Binding-site contacts:
Ligand atom CAN contacts residue LEU404 of chain 1.D at 4.2 Å (hydrophobic).
Ligand atom CAX contacts residue ALA442 of chain 1.D at 4.5 Å (hydrophobic).
Ligand atom CAB contacts residue LEU404 of chain 1.D at 4.3 Å (hydrophobic).
Ligand atom CAY contacts residue ALA442 of chain 1.D at 3.9 Å (hydrophobic).
Ligand atom OAW contacts residue ALA442 of chain 1.D at 3.2 Å.
Ligand atom CBA contacts residue LEU404 of chain 1.D at 3.7 Å (hydrophobic).
Ligand atom CAN contacts residue LEU401 of chain 1.D at 3.9 Å (hydrophobic).
Ligand atom CAL contacts residue TYR441 of chain 1.D at 4.2 Å (hydrophobic).
Ligand atom CAV contacts residue ALA442 of chain 1.D at 4.1 Å (hydrophobic).
Ligand atom CAA contacts residue LEU401 of chain 1.D at 4.3 Å (hydrophobic).
Ligand atom CAX contacts residue TYR441 of chain 1.D at 3.9 Å (hydrophobic).
Ligand atom OAG contacts residue ALA412 of chain 1.D at 3.3 Å.
Ligand atom CAI contacts residue ILE445 of chain 1.D at 3.9 Å (hydrophobic).
Ligand atom OAH contacts residue THR439 of chain 1.D at 3.6 Å.
Ligand atom CAV contacts residue THR446 of chain 1.D at 4.5 Å.
Ligand atom CAJ contacts residue LEU404 of chain 1.D at 3.7 Å (hydrophobic).
Ligand atom CAD contacts residue THR446 of chain 1.D at 3.4 Å.
Ligand atom CAU contacts residue GLY408 of chain 1.D at 4.2 Å.
Ligand atom CAT contacts residue THR409 of chain 1.D at 4.4 Å.
Ligand atom CAR contacts residue ALA412 of chain 1.D at 4.3 Å (hydrophobic).
Ligand atom CAD contacts residue GLY408 of chain 1.D at 4.1 Å.
Ligand atom OAH contacts residue ALA442 of chain 1.D at 4.4 Å.
Ligand atom CBA contacts residue LEU401 of chain 1.D at 4.3 Å (hydrophobic).
Ligand atom OAH contacts residue TYR441 of chain 1.D at 3.0 Å.
Ligand atom CAE contacts residue LEU404 of chain 1.D at 4.4 Å (hydrophobic).
Ligand atom OAG contacts residue ALA442 of chain 1.D at 3.9 Å.
Ligand atom CAZ contacts residue THR446 of chain 1.D at 4.4 Å.
Ligand atom CAD contacts residue THR409 of chain 1.D at 3.4 Å.
Ligand atom CAR contacts residue GLY408 of chain 1.D at 4.0 Å.
Ligand atom CAR contacts residue THR409 of chain 1.D at 4.3 Å.
Ligand atom CAK contacts residue ILE445 of chain 1.D at 4.0 Å (hydrophobic).
Ligand atom CAY contacts residue ALA412 of chain 1.D at 3.9 Å (hydrophobic).
Ligand atom CBC contacts residue ALA442 of chain 1.D at 4.3 Å (hydrophobic).
Ligand atom CAE contacts residue MET405 of chain 1.D at 3.4 Å (hydrophobic).
Ligand atom CAS contacts residue GLY408 of chain 1.D at 3.9 Å.
Ligand atom CAD contacts residue MET405 of chain 1.D at 4.4 Å (hydrophobic).
Ligand atom OAG contacts residue SER414 of chain 1.D at 4.4 Å.
Ligand atom CAT contacts residue GLY408 of chain 1.D at 4.0 Å.

A protein and the small-molecule ligand that binds it are described below.
Small molecule (SMILES): CC(C)CCC[C@@H](C)[C@H]1CC[C@H]2[C@@H]3CC=C4C[C@@H](OC(=O)CCC(=O)O)CC[C@]4(C)[C@H]3CC[C@]12C

Sequence of chain 1.D:
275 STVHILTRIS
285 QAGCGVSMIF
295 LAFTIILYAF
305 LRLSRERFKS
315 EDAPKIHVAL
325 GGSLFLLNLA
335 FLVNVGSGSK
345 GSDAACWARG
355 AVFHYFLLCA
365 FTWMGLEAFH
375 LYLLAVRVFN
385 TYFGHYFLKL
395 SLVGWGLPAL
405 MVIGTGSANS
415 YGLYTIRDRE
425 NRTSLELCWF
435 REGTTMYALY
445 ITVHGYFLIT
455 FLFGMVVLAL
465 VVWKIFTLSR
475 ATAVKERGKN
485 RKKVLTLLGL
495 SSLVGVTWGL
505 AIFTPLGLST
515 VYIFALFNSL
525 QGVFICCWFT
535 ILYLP